This small molecule binds to this protein.
Small molecule (SMILES): CCN(C)Cc1cnc(C)nc1N

Binding-site contacts:
Ligand atom CM2 contacts residue PRO155 of chain 3.B at 3.9 Å (hydrophobic).
Ligand atom N3' contacts residue GLY513 of chain 3.A at 3.5 Å (h-bond).
Ligand atom C5' contacts residue MET515 of chain 3.A at 3.6 Å (hydrophobic).
Ligand atom N3 contacts residue MET515 of chain 3.A at 3.9 Å.
Ligand atom C4' contacts residue GLN192 of chain 3.B at 4.0 Å.
Ligand atom N4' contacts residue MET515 of chain 3.A at 3.7 Å.
Ligand atom C2 contacts residue VAL573 of chain 3.A at 3.3 Å (hydrophobic).
Ligand atom CM4 contacts residue VAL487 of chain 3.A at 3.9 Å (hydrophobic).
Ligand atom N1' contacts residue GLU129 of chain 3.B at 2.6 Å (salt-bridge).
Ligand atom N4' contacts residue GLY513 of chain 3.A at 2.6 Å (h-bond).
Ligand atom C5' contacts residue THR152 of chain 3.B at 4.0 Å.
Ligand atom C6' contacts residue TYR103 of chain 3.B at 3.8 Å (hydrophobic).
Ligand atom C2' contacts residue MET515 of chain 3.A at 3.9 Å (hydrophobic).
Ligand atom N4' contacts residue PRO155 of chain 3.B at 4.0 Å.
Ligand atom C4' contacts residue GLY513 of chain 3.A at 3.6 Å.
Ligand atom C2 contacts residue MET515 of chain 3.A at 3.4 Å (hydrophobic).
Ligand atom N4' contacts residue GLN192 of chain 3.B at 3.1 Å (h-bond).
Ligand atom C2 contacts residue P231 of chain 3.H at 3.5 Å.
Ligand atom CM2 contacts residue MET545 of chain 3.A at 3.7 Å (hydrophobic).
Ligand atom C4' contacts residue PRO155 of chain 3.B at 3.8 Å (hydrophobic).
Ligand atom C4 contacts residue P231 of chain 3.H at 3.9 Å.
Ligand atom C2' contacts residue MET545 of chain 3.A at 3.8 Å (hydrophobic).
Ligand atom C2' contacts residue PRO155 of chain 3.B at 4.0 Å (hydrophobic).
Ligand atom C6' contacts residue MET515 of chain 3.A at 3.9 Å (hydrophobic).
Ligand atom C6' contacts residue THR152 of chain 3.B at 4.0 Å.
Ligand atom C7' contacts residue THR152 of chain 3.B at 3.9 Å.
Ligand atom C4 contacts residue GLN192 of chain 3.B at 3.7 Å.
Ligand atom N3' contacts residue PRO155 of chain 3.B at 3.5 Å.
Ligand atom C7' contacts residue GLY105 of chain 3.B at 3.6 Å.
Ligand atom C4' contacts residue MET515 of chain 3.A at 3.6 Å (hydrophobic).
Ligand atom C6' contacts residue PRO104 of chain 3.B at 3.9 Å (hydrophobic).
Ligand atom N1' contacts residue MET545 of chain 3.A at 3.4 Å.
Ligand atom CM2 contacts residue ASN159 of chain 3.B at 3.1 Å.
Ligand atom N3' contacts residue MET515 of chain 3.A at 3.2 Å (h-bond).
Ligand atom CM2 contacts residue MET515 of chain 3.A at 3.8 Å (hydrophobic).
Ligand atom CM4 contacts residue P231 of chain 3.H at 3.4 Å.
Ligand atom C7' contacts residue PRO104 of chain 3.B at 3.8 Å (hydrophobic).
Ligand atom C6' contacts residue GLU129 of chain 3.B at 3.1 Å.
Ligand atom C2' contacts residue GLU129 of chain 3.B at 3.8 Å.
Ligand atom CM2 contacts residue GLU129 of chain 3.B at 3.7 Å.

Sequence of chain 3.A:
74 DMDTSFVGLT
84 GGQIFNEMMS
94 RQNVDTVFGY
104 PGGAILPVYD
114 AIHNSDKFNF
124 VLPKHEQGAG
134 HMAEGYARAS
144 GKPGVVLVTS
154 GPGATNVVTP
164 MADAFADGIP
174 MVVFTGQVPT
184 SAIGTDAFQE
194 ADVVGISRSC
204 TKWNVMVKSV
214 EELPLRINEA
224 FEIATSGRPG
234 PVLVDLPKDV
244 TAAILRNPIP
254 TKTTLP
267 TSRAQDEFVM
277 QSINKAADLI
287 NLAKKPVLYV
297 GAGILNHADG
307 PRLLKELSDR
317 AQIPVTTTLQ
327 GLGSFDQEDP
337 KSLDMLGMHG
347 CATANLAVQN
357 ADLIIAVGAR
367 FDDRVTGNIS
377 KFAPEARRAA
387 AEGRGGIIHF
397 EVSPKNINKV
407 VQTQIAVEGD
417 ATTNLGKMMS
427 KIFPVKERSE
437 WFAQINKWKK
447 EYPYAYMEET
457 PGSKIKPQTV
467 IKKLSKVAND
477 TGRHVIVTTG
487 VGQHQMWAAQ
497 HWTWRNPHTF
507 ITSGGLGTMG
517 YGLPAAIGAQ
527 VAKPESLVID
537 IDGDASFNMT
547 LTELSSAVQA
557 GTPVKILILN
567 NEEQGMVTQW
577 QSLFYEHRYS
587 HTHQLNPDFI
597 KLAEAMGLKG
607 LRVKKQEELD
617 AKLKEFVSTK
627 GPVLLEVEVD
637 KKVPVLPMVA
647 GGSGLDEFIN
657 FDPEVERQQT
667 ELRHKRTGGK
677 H

Sequence of chain 3.B:
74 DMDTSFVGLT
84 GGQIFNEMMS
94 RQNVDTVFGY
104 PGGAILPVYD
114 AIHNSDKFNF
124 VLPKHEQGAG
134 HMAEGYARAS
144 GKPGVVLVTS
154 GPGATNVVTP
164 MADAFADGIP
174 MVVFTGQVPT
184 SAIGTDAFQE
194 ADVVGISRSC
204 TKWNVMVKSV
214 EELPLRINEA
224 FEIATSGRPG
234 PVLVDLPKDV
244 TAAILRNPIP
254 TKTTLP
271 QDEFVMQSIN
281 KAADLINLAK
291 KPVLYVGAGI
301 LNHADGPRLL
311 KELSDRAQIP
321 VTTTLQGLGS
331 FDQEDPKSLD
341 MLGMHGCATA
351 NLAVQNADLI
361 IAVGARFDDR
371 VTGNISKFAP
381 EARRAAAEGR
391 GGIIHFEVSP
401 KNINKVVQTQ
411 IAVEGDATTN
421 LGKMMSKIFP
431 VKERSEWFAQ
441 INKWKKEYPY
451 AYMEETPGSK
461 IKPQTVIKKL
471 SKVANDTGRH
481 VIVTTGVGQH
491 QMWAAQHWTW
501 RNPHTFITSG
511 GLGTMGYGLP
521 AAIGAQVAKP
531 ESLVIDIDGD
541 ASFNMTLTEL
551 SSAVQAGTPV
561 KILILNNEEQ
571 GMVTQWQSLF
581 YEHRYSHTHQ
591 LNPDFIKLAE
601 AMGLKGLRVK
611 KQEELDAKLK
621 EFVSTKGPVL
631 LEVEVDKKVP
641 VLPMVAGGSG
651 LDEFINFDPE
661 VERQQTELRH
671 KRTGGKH